Sequence of chain 2.A:
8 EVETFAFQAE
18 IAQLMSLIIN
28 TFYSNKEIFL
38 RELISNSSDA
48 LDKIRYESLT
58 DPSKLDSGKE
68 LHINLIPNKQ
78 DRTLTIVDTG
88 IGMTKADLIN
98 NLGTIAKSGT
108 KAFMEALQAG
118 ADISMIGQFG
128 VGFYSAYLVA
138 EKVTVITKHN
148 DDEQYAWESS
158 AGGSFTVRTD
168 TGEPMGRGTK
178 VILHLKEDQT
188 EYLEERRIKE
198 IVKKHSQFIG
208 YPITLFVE

The protein below binds the small molecule below.
Small molecule (SMILES): O=c1[nH]nc(-c2ccc(O)cc2O)n1-c1ccccc1F

Binding-site contacts:
Ligand atom O7 contacts residue LEU40 of chain 2.A at 3.7 Å.
Ligand atom O20 contacts residue LYS50 of chain 2.A at 2.9 Å (salt-bridge).
Ligand atom C15 contacts residue LEU99 of chain 2.A at 3.6 Å (hydrophobic).
Ligand atom C4 contacts residue MET90 of chain 2.A at 3.8 Å (hydrophobic).
Ligand atom C3 contacts residue ASP85 of chain 2.A at 3.5 Å.
Ligand atom C12 contacts residue ILE88 of chain 2.A at 3.9 Å (hydrophobic).
Ligand atom C5 contacts residue MET90 of chain 2.A at 3.7 Å (hydrophobic).
Ligand atom N10 contacts residue GLY89 of chain 2.A at 3.6 Å.
Ligand atom C16 contacts residue GLY100 of chain 2.A at 3.4 Å.
Ligand atom C1 contacts residue ASN43 of chain 2.A at 3.4 Å.
Ligand atom N11 contacts residue GLY89 of chain 2.A at 2.8 Å (h-bond).
Ligand atom C9 contacts residue MET90 of chain 2.A at 3.9 Å (hydrophobic).
Ligand atom C12 contacts residue ALA47 of chain 2.A at 3.8 Å (hydrophobic).
Ligand atom O8 contacts residue SER44 of chain 2.A at 3.9 Å.
Ligand atom N13 contacts residue ALA47 of chain 2.A at 3.9 Å.
Ligand atom O20 contacts residue ILE88 of chain 2.A at 3.6 Å.
Ligand atom C9 contacts residue ALA47 of chain 2.A at 3.8 Å (hydrophobic).
Ligand atom N10 contacts residue THR176 of chain 2.A at 3.6 Å (h-bond).
Ligand atom F21 contacts residue GLY100 of chain 2.A at 3.4 Å.
Ligand atom N11 contacts residue MET90 of chain 2.A at 3.6 Å.
Ligand atom O8 contacts residue ASP85 of chain 2.A at 2.6 Å (salt-bridge).
Ligand atom F21 contacts residue LEU99 of chain 2.A at 3.3 Å.
Ligand atom C15 contacts residue LYS50 of chain 2.A at 3.8 Å.
Ligand atom F21 contacts residue MET90 of chain 2.A at 3.9 Å.
Ligand atom N10 contacts residue MET90 of chain 2.A at 3.6 Å.
Ligand atom C2 contacts residue ASN43 of chain 2.A at 3.8 Å.
Ligand atom O7 contacts residue ASN43 of chain 2.A at 3.5 Å (h-bond).
Ligand atom C2 contacts residue ASP85 of chain 2.A at 3.5 Å.
Ligand atom O8 contacts residue THR176 of chain 2.A at 3.6 Å.
Ligand atom N11 contacts residue ALA47 of chain 2.A at 3.7 Å.
Ligand atom C18 contacts residue ASN43 of chain 2.A at 3.7 Å.
Ligand atom O7 contacts residue VAL178 of chain 2.A at 3.6 Å.
Ligand atom C19 contacts residue ASN43 of chain 2.A at 3.4 Å.
Ligand atom C6 contacts residue ASN43 of chain 2.A at 3.7 Å.
Ligand atom C12 contacts residue LYS50 of chain 2.A at 3.9 Å.
Ligand atom O8 contacts residue ALA47 of chain 2.A at 3.2 Å.
Ligand atom C12 contacts residue GLY89 of chain 2.A at 3.8 Å.
Ligand atom C16 contacts residue LEU99 of chain 2.A at 3.6 Å (hydrophobic).
Ligand atom N11 contacts residue ILE88 of chain 2.A at 3.5 Å.
Ligand atom N10 contacts residue ALA47 of chain 2.A at 3.6 Å.